Binding-site contacts:
Ligand atom C6 contacts residue LEU361 of chain 1.B at 3.6 Å (hydrophobic).
Ligand atom C6 contacts residue TYR292 of chain 1.B at 4.3 Å (hydrophobic).
Ligand atom C1 contacts residue LEU289 of chain 1.B at 4.4 Å (hydrophobic).
Ligand atom C2 contacts residue PHE359 of chain 1.B at 4.2 Å (hydrophobic).
Ligand atom C1 contacts residue LEU180 of chain 1.B at 3.1 Å (hydrophobic).
Ligand atom C2 contacts residue LEU361 of chain 1.B at 4.3 Å (hydrophobic).
Ligand atom C6 contacts residue LYS98 of chain 1.B at 4.3 Å.
Ligand atom C6 contacts residue GLY293 of chain 1.B at 3.7 Å.
Ligand atom O7 contacts residue LYS98 of chain 1.B at 3.0 Å (salt-bridge).
Ligand atom BR1 contacts residue VAL285 of chain 1.B at 4.0 Å.
Ligand atom C4 contacts residue LEU361 of chain 1.B at 3.9 Å (hydrophobic).
Ligand atom BR1 contacts residue MET288 of chain 1.B at 3.7 Å.
Ligand atom O7 contacts residue GLY293 of chain 1.B at 3.5 Å.
Ligand atom C5 contacts residue THR102 of chain 1.B at 4.3 Å.
Ligand atom C2 contacts residue ALA350 of chain 1.B at 4.4 Å (hydrophobic).
Ligand atom C5 contacts residue ARG360 of chain 1.B at 4.4 Å.
Ligand atom C1 contacts residue PHE359 of chain 1.B at 3.9 Å (hydrophobic).
Ligand atom O7 contacts residue THR102 of chain 1.B at 2.8 Å (h-bond).
Ligand atom BR1 contacts residue VAL105 of chain 1.B at 3.9 Å.
Ligand atom C6 contacts residue GLU101 of chain 1.B at 4.4 Å.
Ligand atom C1 contacts residue MET288 of chain 1.B at 3.8 Å (hydrophobic).
Ligand atom BR1 contacts residue LEU289 of chain 1.B at 3.7 Å.
Ligand atom C5 contacts residue LEU361 of chain 1.B at 3.5 Å (hydrophobic).
Ligand atom C2 contacts residue MET288 of chain 1.B at 4.0 Å (hydrophobic).
Ligand atom C3 contacts residue LEU361 of chain 1.B at 3.3 Å (hydrophobic).
Ligand atom C2 contacts residue LEU180 of chain 1.B at 4.2 Å (hydrophobic).
Ligand atom O7 contacts residue ARG360 of chain 1.B at 4.2 Å.
Ligand atom C2 contacts residue TYR347 of chain 1.B at 4.4 Å (hydrophobic).
Ligand atom C3 contacts residue PHE359 of chain 1.B at 3.6 Å (hydrophobic).
Ligand atom C3 contacts residue LEU289 of chain 1.B at 4.5 Å (hydrophobic).
Ligand atom O7 contacts residue GLU101 of chain 1.B at 3.6 Å.
Ligand atom C6 contacts residue THR102 of chain 1.B at 3.8 Å.
Ligand atom C6 contacts residue ARG360 of chain 1.B at 4.0 Å.
Ligand atom C4 contacts residue LEU289 of chain 1.B at 3.8 Å (hydrophobic).
Ligand atom C5 contacts residue PHE359 of chain 1.B at 4.0 Å (hydrophobic).
Ligand atom BR1 contacts residue LEU180 of chain 1.B at 3.4 Å.

This small molecule binds to this protein.
Small molecule (SMILES): OCCCCCCBr

Sequence of chain 1.B:
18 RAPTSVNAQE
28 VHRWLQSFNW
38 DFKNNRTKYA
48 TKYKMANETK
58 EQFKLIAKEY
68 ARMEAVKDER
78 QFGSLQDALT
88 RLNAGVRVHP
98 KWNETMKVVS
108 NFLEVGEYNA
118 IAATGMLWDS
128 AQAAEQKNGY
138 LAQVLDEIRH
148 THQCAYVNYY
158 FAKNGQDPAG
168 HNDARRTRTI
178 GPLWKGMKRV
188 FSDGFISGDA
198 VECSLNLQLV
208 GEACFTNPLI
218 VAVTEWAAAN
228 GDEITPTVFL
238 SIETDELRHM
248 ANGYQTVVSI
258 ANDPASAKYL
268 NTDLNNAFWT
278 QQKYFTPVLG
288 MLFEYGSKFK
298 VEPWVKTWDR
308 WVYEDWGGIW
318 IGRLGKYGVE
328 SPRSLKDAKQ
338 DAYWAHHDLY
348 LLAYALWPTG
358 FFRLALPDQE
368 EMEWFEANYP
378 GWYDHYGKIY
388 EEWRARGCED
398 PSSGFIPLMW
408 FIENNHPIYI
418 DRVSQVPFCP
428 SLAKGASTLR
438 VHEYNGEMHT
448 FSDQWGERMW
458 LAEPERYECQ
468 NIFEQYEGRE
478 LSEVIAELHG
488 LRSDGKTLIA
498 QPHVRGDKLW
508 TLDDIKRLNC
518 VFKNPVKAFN